Binding-site contacts:
Ligand atom C11 contacts residue GLN482 of chain 1.A at 3.4 Å.
Ligand atom N4 contacts residue GLN482 of chain 1.A at 3.3 Å (h-bond).
Ligand atom C5 contacts residue LYS478 of chain 1.A at 4.2 Å.
Ligand atom C2 contacts residue GLN522 of chain 1.A at 4.5 Å.
Ligand atom C6 contacts residue GLN482 of chain 1.A at 3.8 Å.
Ligand atom C9 contacts residue LEU486 of chain 1.A at 3.9 Å (hydrophobic).
Ligand atom C8 contacts residue LEU471 of chain 1.A at 3.7 Å (hydrophobic).
Ligand atom C2 contacts residue LEU519 of chain 1.A at 3.7 Å (hydrophobic).
Ligand atom C13 contacts residue GLN522 of chain 1.A at 3.3 Å.
Ligand atom C13 contacts residue TYR485 of chain 1.A at 4.1 Å (hydrophobic).
Ligand atom C9 contacts residue GLN482 of chain 1.A at 4.4 Å.
Ligand atom C7 contacts residue GLN482 of chain 1.A at 4.0 Å.
Ligand atom C11 contacts residue TYR485 of chain 1.A at 4.0 Å (hydrophobic).
Ligand atom F12 contacts residue LEU486 of chain 1.A at 3.2 Å.
Ligand atom C1 contacts residue LEU519 of chain 1.A at 3.8 Å (hydrophobic).
Ligand atom C9 contacts residue LEU471 of chain 1.A at 4.1 Å (hydrophobic).
Ligand atom N3 contacts residue LEU519 of chain 1.A at 3.8 Å.
Ligand atom O15 contacts residue LEU519 of chain 1.A at 3.3 Å.
Ligand atom O15 contacts residue GLU518 of chain 1.A at 3.1 Å (salt-bridge).
Ligand atom C14 contacts residue GLN522 of chain 1.A at 4.1 Å.
Ligand atom O15 contacts residue GLN522 of chain 1.A at 3.1 Å.
Ligand atom C6 contacts residue LEU519 of chain 1.A at 4.4 Å (hydrophobic).
Ligand atom C13 contacts residue LEU519 of chain 1.A at 4.3 Å (hydrophobic).
Ligand atom C5 contacts residue LEU519 of chain 1.A at 3.9 Å (hydrophobic).
Ligand atom C10 contacts residue LEU486 of chain 1.A at 4.0 Å (hydrophobic).
Ligand atom C14 contacts residue GLU518 of chain 1.A at 3.7 Å.
Ligand atom C7 contacts residue LEU471 of chain 1.A at 4.2 Å (hydrophobic).
Ligand atom F12 contacts residue LEU471 of chain 1.A at 4.2 Å.
Ligand atom C10 contacts residue TYR485 of chain 1.A at 4.0 Å (hydrophobic).
Ligand atom C14 contacts residue LEU519 of chain 1.A at 3.8 Å (hydrophobic).
Ligand atom C10 contacts residue GLN482 of chain 1.A at 3.6 Å.
Ligand atom C11 contacts residue LEU519 of chain 1.A at 4.1 Å (hydrophobic).
Ligand atom N3 contacts residue GLN482 of chain 1.A at 3.9 Å.
Ligand atom C5 contacts residue GLN482 of chain 1.A at 4.3 Å.
Ligand atom N4 contacts residue LYS478 of chain 1.A at 4.4 Å.
Ligand atom F12 contacts residue VAL469 of chain 1.A at 3.7 Å.
Ligand atom N4 contacts residue LEU519 of chain 1.A at 3.9 Å.

Sequence of chain 1.A:
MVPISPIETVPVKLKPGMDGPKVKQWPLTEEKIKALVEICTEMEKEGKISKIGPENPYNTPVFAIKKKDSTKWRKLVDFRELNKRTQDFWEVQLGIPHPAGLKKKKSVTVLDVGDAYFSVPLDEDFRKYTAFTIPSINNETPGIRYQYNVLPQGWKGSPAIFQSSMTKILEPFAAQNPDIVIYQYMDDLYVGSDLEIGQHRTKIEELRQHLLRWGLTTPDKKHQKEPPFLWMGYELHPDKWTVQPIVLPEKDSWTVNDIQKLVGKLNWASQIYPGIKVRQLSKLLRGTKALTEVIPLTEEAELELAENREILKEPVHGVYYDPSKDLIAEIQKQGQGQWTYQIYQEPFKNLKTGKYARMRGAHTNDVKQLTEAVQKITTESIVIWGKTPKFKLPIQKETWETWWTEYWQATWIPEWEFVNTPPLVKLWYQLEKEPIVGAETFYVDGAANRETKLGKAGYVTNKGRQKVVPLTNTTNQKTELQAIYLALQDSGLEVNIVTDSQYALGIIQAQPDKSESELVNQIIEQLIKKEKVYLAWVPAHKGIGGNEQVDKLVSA

A protein and the small-molecule ligand that binds it are described below.
Small molecule (SMILES): Cc1c(CO)cnn1-c1ccc(F)cc1